Binding-site contacts:
Ligand atom C7 contacts residue ASN212 of chain 44.B at 3.9 Å.
Ligand atom O5 contacts residue ASN212 of chain 44.B at 2.4 Å (h-bond).
Ligand atom C1 contacts residue ILE211 of chain 44.B at 4.1 Å (hydrophobic).
Ligand atom N2 contacts residue ASN212 of chain 44.B at 2.9 Å (h-bond).
Ligand atom C4 contacts residue ASN212 of chain 44.B at 4.2 Å.
Ligand atom C3 contacts residue ASN212 of chain 44.B at 3.8 Å.
Ligand atom C5 contacts residue ASN212 of chain 44.B at 3.7 Å.
Ligand atom C1 contacts residue ASN212 of chain 44.B at 1.4 Å.
Ligand atom C2 contacts residue ASN212 of chain 44.B at 2.5 Å.
Ligand atom O7 contacts residue ASN212 of chain 44.B at 4.5 Å.
Ligand atom N2 contacts residue ILE211 of chain 44.B at 4.0 Å.
Ligand atom O6 contacts residue ASN212 of chain 44.B at 4.4 Å.

The protein below binds the small molecule below.
Small molecule (SMILES): CC(=O)N[C@@H]1[C@@H](O)[C@H](O)[C@@H](CO)O[C@H]1O

Sequence of chain 44.B:
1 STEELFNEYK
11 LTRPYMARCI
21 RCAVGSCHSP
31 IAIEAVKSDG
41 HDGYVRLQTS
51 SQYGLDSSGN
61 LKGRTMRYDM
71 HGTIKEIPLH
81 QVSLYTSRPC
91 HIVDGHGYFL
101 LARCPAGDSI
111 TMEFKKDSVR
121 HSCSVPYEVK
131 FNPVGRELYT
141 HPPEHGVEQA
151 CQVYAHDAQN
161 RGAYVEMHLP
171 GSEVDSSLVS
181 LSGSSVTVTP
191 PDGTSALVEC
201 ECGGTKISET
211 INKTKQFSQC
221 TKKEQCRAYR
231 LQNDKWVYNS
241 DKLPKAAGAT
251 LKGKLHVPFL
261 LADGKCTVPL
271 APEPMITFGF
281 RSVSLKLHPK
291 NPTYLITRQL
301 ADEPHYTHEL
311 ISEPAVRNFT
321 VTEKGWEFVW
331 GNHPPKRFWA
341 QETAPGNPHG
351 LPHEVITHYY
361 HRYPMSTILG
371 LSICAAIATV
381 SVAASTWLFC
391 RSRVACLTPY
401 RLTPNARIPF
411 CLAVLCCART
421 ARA